Sequence of chain 1.C:
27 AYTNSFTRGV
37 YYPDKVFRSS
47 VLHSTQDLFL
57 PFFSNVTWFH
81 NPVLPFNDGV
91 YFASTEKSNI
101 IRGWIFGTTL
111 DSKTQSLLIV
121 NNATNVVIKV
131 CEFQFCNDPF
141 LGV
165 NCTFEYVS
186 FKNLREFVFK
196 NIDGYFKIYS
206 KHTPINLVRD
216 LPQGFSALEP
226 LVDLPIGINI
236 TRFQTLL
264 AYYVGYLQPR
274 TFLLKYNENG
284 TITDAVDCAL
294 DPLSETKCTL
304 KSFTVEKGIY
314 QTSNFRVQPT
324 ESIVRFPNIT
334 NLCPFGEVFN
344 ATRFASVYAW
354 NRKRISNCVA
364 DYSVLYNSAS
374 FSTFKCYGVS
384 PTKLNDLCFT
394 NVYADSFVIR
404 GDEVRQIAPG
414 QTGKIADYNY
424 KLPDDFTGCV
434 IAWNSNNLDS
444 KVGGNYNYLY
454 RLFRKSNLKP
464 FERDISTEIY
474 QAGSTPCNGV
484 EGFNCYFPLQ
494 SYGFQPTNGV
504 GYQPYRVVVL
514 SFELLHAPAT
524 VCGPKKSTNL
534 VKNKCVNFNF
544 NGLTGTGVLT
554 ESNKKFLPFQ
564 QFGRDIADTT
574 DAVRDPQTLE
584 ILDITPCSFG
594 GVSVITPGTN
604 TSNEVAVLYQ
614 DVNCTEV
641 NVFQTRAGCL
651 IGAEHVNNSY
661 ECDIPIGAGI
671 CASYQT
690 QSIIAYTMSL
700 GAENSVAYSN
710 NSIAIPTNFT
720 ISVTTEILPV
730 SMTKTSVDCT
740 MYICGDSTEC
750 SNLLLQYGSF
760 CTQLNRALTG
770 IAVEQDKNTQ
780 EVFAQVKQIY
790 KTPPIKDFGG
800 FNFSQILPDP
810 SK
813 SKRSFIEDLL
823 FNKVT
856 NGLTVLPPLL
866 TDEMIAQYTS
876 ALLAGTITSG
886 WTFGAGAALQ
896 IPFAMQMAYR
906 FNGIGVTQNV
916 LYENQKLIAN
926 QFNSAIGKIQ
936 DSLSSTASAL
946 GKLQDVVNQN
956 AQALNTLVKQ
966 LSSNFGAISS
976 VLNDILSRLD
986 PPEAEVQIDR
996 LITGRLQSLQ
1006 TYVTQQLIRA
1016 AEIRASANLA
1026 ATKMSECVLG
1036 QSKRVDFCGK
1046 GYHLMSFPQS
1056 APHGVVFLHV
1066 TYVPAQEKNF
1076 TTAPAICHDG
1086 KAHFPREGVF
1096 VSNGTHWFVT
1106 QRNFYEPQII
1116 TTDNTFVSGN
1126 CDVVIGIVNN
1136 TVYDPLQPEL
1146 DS

The protein below binds the small molecule below.
Small molecule (SMILES): CC(=O)N[C@@H]1[C@@H](O)[C@H](O)[C@@H](CO)O[C@H]1O

Binding-site contacts:
Ligand atom O5 contacts residue ASN657 of chain 1.C at 2.4 Å (h-bond).
Ligand atom C7 contacts residue HIS655 of chain 1.C at 4.4 Å.
Ligand atom O7 contacts residue ASN657 of chain 1.C at 3.6 Å (h-bond).
Ligand atom C8 contacts residue ASN657 of chain 1.C at 3.8 Å.
Ligand atom C2 contacts residue ASN657 of chain 1.C at 2.5 Å.
Ligand atom N2 contacts residue ASN657 of chain 1.C at 2.8 Å (h-bond).
Ligand atom C7 contacts residue ASN657 of chain 1.C at 3.4 Å.
Ligand atom C3 contacts residue ASN657 of chain 1.C at 3.8 Å.
Ligand atom C8 contacts residue VAL656 of chain 1.C at 4.3 Å (hydrophobic).
Ligand atom C5 contacts residue ASN657 of chain 1.C at 3.7 Å.
Ligand atom C4 contacts residue ASN657 of chain 1.C at 4.2 Å.
Ligand atom C8 contacts residue HIS655 of chain 1.C at 3.3 Å.
Ligand atom C1 contacts residue ASN657 of chain 1.C at 1.4 Å.
Ligand atom N2 contacts residue HIS655 of chain 1.C at 4.4 Å.